Sequence of chain 3.A:
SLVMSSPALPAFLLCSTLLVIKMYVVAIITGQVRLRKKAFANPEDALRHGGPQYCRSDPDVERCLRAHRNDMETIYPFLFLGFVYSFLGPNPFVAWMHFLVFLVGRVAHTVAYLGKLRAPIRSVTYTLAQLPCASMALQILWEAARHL

A small-molecule ligand and the protein it binds are described below.
Small molecule (SMILES): CC(C)(C)C(=O)NCc1ccc(Cl)c(C(=O)Nc2ncc[nH]2)c1

Sequence of chain 1.A:
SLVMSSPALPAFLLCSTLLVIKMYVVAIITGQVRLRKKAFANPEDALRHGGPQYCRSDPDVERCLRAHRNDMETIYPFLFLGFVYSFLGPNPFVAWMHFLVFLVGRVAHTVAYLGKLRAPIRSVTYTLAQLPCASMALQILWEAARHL

Binding-site contacts:
Ligand atom C9 contacts residue PRO126 of chain 3.A at 3.6 Å (hydrophobic).
Ligand atom C13 contacts residue ALA33 of chain 1.A at 4.0 Å (hydrophobic).
Ligand atom C2 contacts residue ASP51 of chain 1.A at 3.8 Å.
Ligand atom C11 contacts residue GLY37 of chain 1.A at 3.6 Å.
Ligand atom C9 contacts residue SER129 of chain 3.A at 3.6 Å.
Ligand atom C15 contacts residue GLY37 of chain 1.A at 3.4 Å.
Ligand atom N20 contacts residue GLY37 of chain 1.A at 3.6 Å.
Ligand atom O21 contacts residue PRO126 of chain 3.A at 3.9 Å.
Ligand atom O22 contacts residue LEU41 of chain 1.A at 3.7 Å.
Ligand atom N18 contacts residue PRO126 of chain 3.A at 3.3 Å.
Ligand atom C13 contacts residue GSH1 of chain 3.C at 3.8 Å.
Ligand atom CL23 contacts residue ASP51 of chain 1.A at 3.9 Å.
Ligand atom N20 contacts residue GSH1 of chain 3.C at 3.6 Å (h-bond).
Ligand atom C4 contacts residue VAL130 of chain 3.A at 3.9 Å (hydrophobic).
Ligand atom N19 contacts residue SER129 of chain 3.A at 2.8 Å (h-bond).
Ligand atom C13 contacts residue TYR132 of chain 3.A at 3.8 Å (hydrophobic).
Ligand atom N17 contacts residue SER129 of chain 3.A at 3.7 Å.
Ligand atom C8 contacts residue HIS55 of chain 1.A at 3.7 Å.
Ligand atom C4 contacts residue PG41 of chain 3.H at 4.0 Å.
Ligand atom O22 contacts residue GLN38 of chain 1.A at 3.4 Å (h-bond).
Ligand atom C10 contacts residue SER129 of chain 3.A at 3.6 Å.
Ligand atom C1 contacts residue GSH1 of chain 3.C at 3.7 Å.
Ligand atom C10 contacts residue HIS55 of chain 1.A at 3.7 Å.
Ligand atom C2 contacts residue PHE46 of chain 1.A at 4.0 Å (hydrophobic).
Ligand atom C5 contacts residue PRO126 of chain 3.A at 3.6 Å (hydrophobic).
Ligand atom C3 contacts residue SER129 of chain 3.A at 3.6 Å.
Ligand atom C9 contacts residue PG41 of chain 3.H at 3.7 Å.
Ligand atom N19 contacts residue PG41 of chain 3.H at 4.0 Å.
Ligand atom C15 contacts residue LEU41 of chain 1.A at 3.9 Å (hydrophobic).
Ligand atom CL23 contacts residue HIS55 of chain 1.A at 3.5 Å.
Ligand atom N17 contacts residue PG41 of chain 3.H at 3.3 Å.
Ligand atom C6 contacts residue HIS55 of chain 1.A at 3.8 Å.
Ligand atom N19 contacts residue PRO126 of chain 3.A at 3.9 Å.
Ligand atom C7 contacts residue GSH1 of chain 3.C at 3.7 Å.
Ligand atom CL23 contacts residue ALA125 of chain 3.A at 3.6 Å.
Ligand atom C12 contacts residue THR133 of chain 3.A at 3.8 Å.
Ligand atom O22 contacts residue GLY37 of chain 1.A at 3.4 Å.
Ligand atom O21 contacts residue HIS55 of chain 1.A at 2.8 Å (h-bond).
Ligand atom C6 contacts residue SER129 of chain 3.A at 3.5 Å.
Ligand atom C12 contacts residue SER129 of chain 3.A at 3.9 Å.